This protein binds this small molecule.
Small molecule (SMILES): Cc1ccc(-n2nc(C(C)(C)C)cc2NC(=O)Nc2cccc(Nc3ncnc4ccc(N)cc34)c2)cc1

Binding-site contacts:
Ligand atom C1J contacts residue THR106 of chain 1.A at 3.5 Å.
Ligand atom N1W contacts residue LEU75 of chain 1.A at 3.7 Å.
Ligand atom C2C contacts residue LYS53 of chain 1.A at 3.7 Å.
Ligand atom C5 contacts residue PHE169 of chain 1.A at 3.5 Å (hydrophobic).
Ligand atom C1R contacts residue LEU75 of chain 1.A at 3.7 Å (hydrophobic).
Ligand atom N1 contacts residue THR106 of chain 1.A at 3.2 Å (h-bond).
Ligand atom C2A contacts residue GLU71 of chain 1.A at 3.7 Å.
Ligand atom C1S contacts residue VAL38 of chain 1.A at 3.7 Å (hydrophobic).
Ligand atom C2 contacts residue HIS107 of chain 1.A at 3.2 Å.
Ligand atom C6 contacts residue ALA51 of chain 1.A at 3.7 Å (hydrophobic).
Ligand atom C1G contacts residue LYS53 of chain 1.A at 3.7 Å.
Ligand atom O1F contacts residue ASP168 of chain 1.A at 3.2 Å (salt-bridge).
Ligand atom C4 contacts residue ALA51 of chain 1.A at 3.7 Å (hydrophobic).
Ligand atom C4 contacts residue PHE169 of chain 1.A at 3.6 Å (hydrophobic).
Ligand atom C2 contacts residue ALA51 of chain 1.A at 3.3 Å (hydrophobic).
Ligand atom C1K contacts residue GLU71 of chain 1.A at 3.6 Å.
Ligand atom C1R contacts residue ASP168 of chain 1.A at 3.7 Å.
Ligand atom N3 contacts residue MET109 of chain 1.A at 3.0 Å (h-bond).
Ligand atom C1O contacts residue GLU71 of chain 1.A at 3.6 Å.
Ligand atom N3 contacts residue ALA51 of chain 1.A at 3.4 Å.
Ligand atom N1W contacts residue GLU71 of chain 1.A at 2.8 Å (salt-bridge).
Ligand atom N1 contacts residue ALA51 of chain 1.A at 3.4 Å.
Ligand atom C1N contacts residue LEU74 of chain 1.A at 3.6 Å (hydrophobic).
Ligand atom C1Z contacts residue ASP168 of chain 1.A at 3.5 Å.
Ligand atom C1Z contacts residue GLU71 of chain 1.A at 3.3 Å.
Ligand atom C2C contacts residue GLU71 of chain 1.A at 3.7 Å.
Ligand atom N1E contacts residue VAL30 of chain 1.A at 3.5 Å (h-bond).
Ligand atom O1F contacts residue LEU167 of chain 1.A at 3.6 Å.
Ligand atom C1G contacts residue THR106 of chain 1.A at 3.6 Å.
Ligand atom C1A contacts residue ARG67 of chain 1.A at 3.6 Å.
Ligand atom C1P contacts residue MET109 of chain 1.A at 3.8 Å (hydrophobic).
Ligand atom C1P contacts residue LEU108 of chain 1.A at 3.7 Å (hydrophobic).
Ligand atom C1I contacts residue LYS53 of chain 1.A at 3.7 Å.
Ligand atom C2G contacts residue ASP168 of chain 1.A at 3.6 Å.
Ligand atom C1B contacts residue LEU167 of chain 1.A at 3.4 Å (hydrophobic).
Ligand atom C1S contacts residue PHE169 of chain 1.A at 3.5 Å (hydrophobic).
Ligand atom C2 contacts residue THR106 of chain 1.A at 3.4 Å.
Ligand atom N1X contacts residue GLU71 of chain 1.A at 2.9 Å (salt-bridge).
Ligand atom C2 contacts residue MET109 of chain 1.A at 3.5 Å (hydrophobic).
Ligand atom C1L contacts residue GLU71 of chain 1.A at 3.7 Å.

Sequence of chain 1.A:
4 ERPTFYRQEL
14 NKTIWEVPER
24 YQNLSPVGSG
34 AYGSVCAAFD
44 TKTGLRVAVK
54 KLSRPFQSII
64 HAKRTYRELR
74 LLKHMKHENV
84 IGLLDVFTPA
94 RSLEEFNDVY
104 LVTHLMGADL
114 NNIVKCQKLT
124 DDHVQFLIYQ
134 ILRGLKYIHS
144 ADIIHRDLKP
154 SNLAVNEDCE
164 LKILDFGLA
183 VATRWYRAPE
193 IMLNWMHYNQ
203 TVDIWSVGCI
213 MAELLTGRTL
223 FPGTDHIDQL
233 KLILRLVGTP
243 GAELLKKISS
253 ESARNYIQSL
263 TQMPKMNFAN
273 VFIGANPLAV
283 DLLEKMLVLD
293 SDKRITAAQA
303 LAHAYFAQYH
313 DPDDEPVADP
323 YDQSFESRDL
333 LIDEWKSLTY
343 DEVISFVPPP